A protein and the small-molecule ligand that binds it are described below.
Small molecule (SMILES): CC1=C(/C=C/C(C)=C\C=C\C(C)=C\C(=O)O)C(C)(C)CCC1

Sequence of chain 1.A:
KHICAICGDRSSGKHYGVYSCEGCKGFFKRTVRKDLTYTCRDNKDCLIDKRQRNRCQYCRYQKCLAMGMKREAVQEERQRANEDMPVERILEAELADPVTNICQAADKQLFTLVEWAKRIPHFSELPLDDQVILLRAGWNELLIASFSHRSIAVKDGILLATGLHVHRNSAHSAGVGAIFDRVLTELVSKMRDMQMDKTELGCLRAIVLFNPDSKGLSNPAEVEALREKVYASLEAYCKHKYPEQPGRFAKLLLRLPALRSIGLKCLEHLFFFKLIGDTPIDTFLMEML

Binding-site contacts:
Ligand atom C3 contacts residue ILE350 of chain 1.A at 3.9 Å (hydrophobic).
Ligand atom C1 contacts residue ILE273 of chain 1.A at 4.1 Å (hydrophobic).
Ligand atom C19 contacts residue ILE315 of chain 1.A at 3.6 Å (hydrophobic).
Ligand atom C7 contacts residue LEU441 of chain 1.A at 4.1 Å (hydrophobic).
Ligand atom C18 contacts residue PHE318 of chain 1.A at 3.4 Å (hydrophobic).
Ligand atom C12 contacts residue PHE318 of chain 1.A at 3.5 Å (hydrophobic).
Ligand atom C17 contacts residue CYS437 of chain 1.A at 3.8 Å (hydrophobic).
Ligand atom O2 contacts residue ARG321 of chain 1.A at 3.5 Å (salt-bridge).
Ligand atom C17 contacts residue HIS440 of chain 1.A at 3.3 Å.
Ligand atom C5 contacts residue ILE273 of chain 1.A at 3.7 Å (hydrophobic).
Ligand atom C15 contacts residue PHE318 of chain 1.A at 3.8 Å (hydrophobic).
Ligand atom C19 contacts residue CYS437 of chain 1.A at 3.4 Å (hydrophobic).
Ligand atom C15 contacts residue ARG321 of chain 1.A at 3.5 Å.
Ligand atom C2 contacts residue ILE350 of chain 1.A at 3.8 Å (hydrophobic).
Ligand atom C3 contacts residue ILE273 of chain 1.A at 3.8 Å (hydrophobic).
Ligand atom O1 contacts residue LEU331 of chain 1.A at 3.9 Å.
Ligand atom C20 contacts residue ALA277 of chain 1.A at 3.5 Å (hydrophobic).
Ligand atom C10 contacts residue ILE315 of chain 1.A at 4.1 Å (hydrophobic).
Ligand atom C20 contacts residue ILE273 of chain 1.A at 3.4 Å (hydrophobic).
Ligand atom C11 contacts residue PHE318 of chain 1.A at 4.0 Å (hydrophobic).
Ligand atom O1 contacts residue SER317 of chain 1.A at 4.1 Å.
Ligand atom O1 contacts residue PHE318 of chain 1.A at 3.9 Å.
Ligand atom C8 contacts residue LEU441 of chain 1.A at 3.8 Å (hydrophobic).
Ligand atom C7 contacts residue ILE273 of chain 1.A at 3.4 Å (hydrophobic).
Ligand atom C13 contacts residue PHE318 of chain 1.A at 3.7 Å (hydrophobic).
Ligand atom C20 contacts residue LEU331 of chain 1.A at 3.8 Å (hydrophobic).
Ligand atom C19 contacts residue ASN311 of chain 1.A at 3.4 Å.
Ligand atom C16 contacts residue PHE444 of chain 1.A at 4.1 Å (hydrophobic).
Ligand atom C6 contacts residue ILE273 of chain 1.A at 3.5 Å (hydrophobic).
Ligand atom C15 contacts residue GLN280 of chain 1.A at 4.0 Å.
Ligand atom C14 contacts residue PHE318 of chain 1.A at 3.3 Å (hydrophobic).
Ligand atom O1 contacts residue GLN280 of chain 1.A at 3.2 Å.
Ligand atom C15 contacts residue LEU331 of chain 1.A at 3.8 Å (hydrophobic).
Ligand atom O1 contacts residue ARG321 of chain 1.A at 3.1 Å (salt-bridge).
Ligand atom O2 contacts residue ALA276 of chain 1.A at 3.6 Å.
Ligand atom C20 contacts residue ALA276 of chain 1.A at 3.5 Å (hydrophobic).
Ligand atom C2 contacts residue VAL347 of chain 1.A at 3.9 Å (hydrophobic).
Ligand atom C16 contacts residue ILE273 of chain 1.A at 3.7 Å (hydrophobic).
Ligand atom C8 contacts residue ILE273 of chain 1.A at 4.1 Å (hydrophobic).
Ligand atom O2 contacts residue LEU331 of chain 1.A at 2.9 Å (h-bond).